Binding-site contacts:
Ligand atom C1 contacts residue VAL40 of chain 2.A at 3.7 Å (hydrophobic).
Ligand atom C12 contacts residue GLN72 of chain 1.A at 3.6 Å.
Ligand atom CL1 contacts residue TRP67 of chain 1.A at 3.4 Å.
Ligand atom CL3 contacts residue TYR75 of chain 1.A at 3.0 Å.
Ligand atom N1 contacts residue ILE68 of chain 1.A at 3.7 Å.
Ligand atom O2 contacts residue VAL45 of chain 2.A at 3.2 Å.
Ligand atom O4 contacts residue ASN44 of chain 2.A at 1.9 Å.
Ligand atom O5 contacts residue ASN44 of chain 2.A at 3.4 Å (h-bond).
Ligand atom CL2 contacts residue GLN72 of chain 1.A at 3.9 Å.
Ligand atom C5 contacts residue VAL40 of chain 2.A at 2.8 Å (hydrophobic).
Ligand atom C8 contacts residue VAL45 of chain 2.A at 3.7 Å (hydrophobic).
Ligand atom CL2 contacts residue ASP42 of chain 2.A at 3.4 Å.
Ligand atom CL1 contacts residue GLN71 of chain 1.A at 3.5 Å.
Ligand atom C17 contacts residue TYR75 of chain 1.A at 3.7 Å (hydrophobic).
Ligand atom C19 contacts residue ASN44 of chain 2.A at 3.5 Å.
Ligand atom C6 contacts residue VAL40 of chain 2.A at 3.2 Å (hydrophobic).
Ligand atom N1 contacts residue VAL40 of chain 2.A at 3.2 Å (h-bond).
Ligand atom C4 contacts residue ARG193 of chain 1.A at 3.3 Å.
Ligand atom C7 contacts residue VAL40 of chain 2.A at 3.7 Å (hydrophobic).
Ligand atom O4 contacts residue ARG43 of chain 2.A at 3.8 Å.
Ligand atom O2 contacts residue LYS41 of chain 2.A at 3.6 Å.
Ligand atom O4 contacts residue VAL45 of chain 2.A at 3.7 Å.
Ligand atom C4 contacts residue VAL40 of chain 2.A at 3.3 Å (hydrophobic).
Ligand atom C5 contacts residue ARG193 of chain 1.A at 3.1 Å.
Ligand atom C2 contacts residue VAL40 of chain 2.A at 3.4 Å (hydrophobic).
Ligand atom C11 contacts residue GLN72 of chain 1.A at 3.8 Å.
Ligand atom C3 contacts residue VAL40 of chain 2.A at 3.5 Å (hydrophobic).
Ligand atom C21 contacts residue ASN44 of chain 2.A at 2.6 Å.
Ligand atom CL2 contacts residue ASN44 of chain 2.A at 3.5 Å.
Ligand atom C10 contacts residue VAL45 of chain 2.A at 3.7 Å (hydrophobic).
Ligand atom O1 contacts residue GLN71 of chain 1.A at 3.8 Å.
Ligand atom C13 contacts residue GLN72 of chain 1.A at 3.6 Å.
Ligand atom C6 contacts residue ARG193 of chain 1.A at 3.5 Å.
Ligand atom O2 contacts residue ASP42 of chain 2.A at 3.0 Å (salt-bridge).
Ligand atom C2 contacts residue TRP67 of chain 1.A at 3.6 Å (hydrophobic).
Ligand atom CL3 contacts residue GLN72 of chain 1.A at 3.8 Å.
Ligand atom C20 contacts residue ASN44 of chain 2.A at 2.5 Å.
Ligand atom C9 contacts residue VAL45 of chain 2.A at 3.8 Å (hydrophobic).
Ligand atom C3 contacts residue LYS191 of chain 1.A at 3.9 Å.
Ligand atom C16 contacts residue TYR75 of chain 1.A at 3.2 Å (hydrophobic).

Sequence of chain 1.A:
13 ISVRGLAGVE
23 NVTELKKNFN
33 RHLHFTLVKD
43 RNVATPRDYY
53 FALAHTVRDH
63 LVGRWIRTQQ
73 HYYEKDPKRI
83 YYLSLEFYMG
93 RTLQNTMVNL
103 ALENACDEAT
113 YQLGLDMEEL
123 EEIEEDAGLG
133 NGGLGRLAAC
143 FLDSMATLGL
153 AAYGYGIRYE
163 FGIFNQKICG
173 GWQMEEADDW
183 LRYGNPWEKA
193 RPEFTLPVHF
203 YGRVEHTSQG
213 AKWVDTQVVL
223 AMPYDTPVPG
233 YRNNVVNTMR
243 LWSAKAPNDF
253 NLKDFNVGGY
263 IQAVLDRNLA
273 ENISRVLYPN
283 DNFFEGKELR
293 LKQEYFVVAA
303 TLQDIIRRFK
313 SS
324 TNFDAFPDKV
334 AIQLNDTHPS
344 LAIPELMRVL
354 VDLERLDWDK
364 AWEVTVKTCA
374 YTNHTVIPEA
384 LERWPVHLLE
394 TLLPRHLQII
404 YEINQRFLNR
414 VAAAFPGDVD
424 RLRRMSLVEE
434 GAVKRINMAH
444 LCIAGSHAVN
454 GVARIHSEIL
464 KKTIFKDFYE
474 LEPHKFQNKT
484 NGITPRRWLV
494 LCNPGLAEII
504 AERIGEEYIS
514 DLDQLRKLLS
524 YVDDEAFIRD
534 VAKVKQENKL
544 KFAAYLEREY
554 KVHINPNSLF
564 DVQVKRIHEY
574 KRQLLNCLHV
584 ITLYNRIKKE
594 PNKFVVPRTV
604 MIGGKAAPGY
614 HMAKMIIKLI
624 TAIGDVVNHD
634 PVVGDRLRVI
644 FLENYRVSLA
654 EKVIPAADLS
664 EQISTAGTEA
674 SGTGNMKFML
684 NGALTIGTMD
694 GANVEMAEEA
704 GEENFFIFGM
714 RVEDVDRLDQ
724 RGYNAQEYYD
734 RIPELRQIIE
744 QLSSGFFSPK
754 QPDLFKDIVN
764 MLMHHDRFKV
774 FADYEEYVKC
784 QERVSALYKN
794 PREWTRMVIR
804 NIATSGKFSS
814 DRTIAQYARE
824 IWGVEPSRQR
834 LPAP

A small-molecule ligand and the protein it binds are described below.
Small molecule (SMILES): O=C(O)CCCCCCOc1c(Cl)cc(NC(=O)NC(=O)c2ccccc2Cl)cc1Cl

Sequence of chain 2.A:
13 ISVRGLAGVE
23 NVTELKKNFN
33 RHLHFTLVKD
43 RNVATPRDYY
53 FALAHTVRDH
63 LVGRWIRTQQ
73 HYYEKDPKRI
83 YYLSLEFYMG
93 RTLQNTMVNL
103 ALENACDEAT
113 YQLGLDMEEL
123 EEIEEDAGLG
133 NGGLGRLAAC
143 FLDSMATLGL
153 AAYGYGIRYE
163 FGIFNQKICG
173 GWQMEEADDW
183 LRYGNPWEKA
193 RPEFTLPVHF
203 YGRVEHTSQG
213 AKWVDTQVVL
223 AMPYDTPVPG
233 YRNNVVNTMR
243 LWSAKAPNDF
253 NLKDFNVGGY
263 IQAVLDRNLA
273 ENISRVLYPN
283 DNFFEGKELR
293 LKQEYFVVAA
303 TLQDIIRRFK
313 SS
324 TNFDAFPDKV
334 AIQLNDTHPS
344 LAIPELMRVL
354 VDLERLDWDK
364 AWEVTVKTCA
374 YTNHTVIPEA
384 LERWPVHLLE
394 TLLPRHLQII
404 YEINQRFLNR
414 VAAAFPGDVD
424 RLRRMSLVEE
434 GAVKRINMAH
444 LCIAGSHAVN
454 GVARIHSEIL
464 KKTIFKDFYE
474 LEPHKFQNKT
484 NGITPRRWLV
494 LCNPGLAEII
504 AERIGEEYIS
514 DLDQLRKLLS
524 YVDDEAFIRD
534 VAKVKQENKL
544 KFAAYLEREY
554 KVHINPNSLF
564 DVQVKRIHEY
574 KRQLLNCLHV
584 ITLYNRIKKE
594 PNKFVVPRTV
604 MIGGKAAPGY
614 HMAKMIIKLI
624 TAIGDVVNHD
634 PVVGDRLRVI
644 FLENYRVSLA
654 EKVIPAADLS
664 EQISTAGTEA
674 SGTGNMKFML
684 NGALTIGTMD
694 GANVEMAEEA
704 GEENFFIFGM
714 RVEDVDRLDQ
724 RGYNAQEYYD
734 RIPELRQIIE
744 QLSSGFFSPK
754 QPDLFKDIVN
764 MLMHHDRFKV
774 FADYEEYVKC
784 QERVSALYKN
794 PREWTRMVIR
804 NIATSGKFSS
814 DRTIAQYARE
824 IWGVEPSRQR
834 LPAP